This small molecule binds to this protein.
Small molecule (SMILES): CC(=O)N[C@H]1[C@H](O[C@H]2[C@H](O)[C@@H](NC(C)=O)CO[C@@H]2CO)O[C@H](CO)[C@@H](O[C@@H]2O[C@H](CO)[C@@H](O)[C@H](O)[C@@H]2O)[C@@H]1O

Binding-site contacts:
Ligand atom C7 contacts residue GLY21 of chain 1.C at 3.8 Å.
Ligand atom O7 contacts residue GLY21 of chain 1.C at 4.1 Å.
Ligand atom N2 contacts residue ASN25 of chain 1.C at 3.0 Å (h-bond).
Ligand atom C3 contacts residue ASN25 of chain 1.C at 3.9 Å.
Ligand atom C8 contacts residue GLY21 of chain 1.C at 3.6 Å.
Ligand atom C8 contacts residue PHE24 of chain 1.C at 3.9 Å (hydrophobic).
Ligand atom O3 contacts residue VAL49 of chain 1.C at 4.0 Å.
Ligand atom N2 contacts residue GLY21 of chain 1.C at 4.2 Å.
Ligand atom C5 contacts residue ASN25 of chain 1.C at 3.6 Å.
Ligand atom C7 contacts residue ASN25 of chain 1.C at 4.2 Å.
Ligand atom C7 contacts residue PHE20 of chain 1.C at 4.5 Å (hydrophobic).
Ligand atom C8 contacts residue PHE20 of chain 1.C at 3.4 Å (hydrophobic).
Ligand atom C2 contacts residue ASN25 of chain 1.C at 2.6 Å.
Ligand atom C1 contacts residue ASN25 of chain 1.C at 1.4 Å.
Ligand atom C4 contacts residue ASN25 of chain 1.C at 4.2 Å.
Ligand atom O5 contacts residue ASN25 of chain 1.C at 2.3 Å (h-bond).

Sequence of chain 1.C:
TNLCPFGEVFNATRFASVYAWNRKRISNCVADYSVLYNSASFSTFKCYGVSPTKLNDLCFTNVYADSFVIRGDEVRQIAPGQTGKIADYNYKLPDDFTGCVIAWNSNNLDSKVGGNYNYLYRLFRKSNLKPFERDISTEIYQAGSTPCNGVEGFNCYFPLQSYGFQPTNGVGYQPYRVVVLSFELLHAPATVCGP